Sequence of chain 1.D:
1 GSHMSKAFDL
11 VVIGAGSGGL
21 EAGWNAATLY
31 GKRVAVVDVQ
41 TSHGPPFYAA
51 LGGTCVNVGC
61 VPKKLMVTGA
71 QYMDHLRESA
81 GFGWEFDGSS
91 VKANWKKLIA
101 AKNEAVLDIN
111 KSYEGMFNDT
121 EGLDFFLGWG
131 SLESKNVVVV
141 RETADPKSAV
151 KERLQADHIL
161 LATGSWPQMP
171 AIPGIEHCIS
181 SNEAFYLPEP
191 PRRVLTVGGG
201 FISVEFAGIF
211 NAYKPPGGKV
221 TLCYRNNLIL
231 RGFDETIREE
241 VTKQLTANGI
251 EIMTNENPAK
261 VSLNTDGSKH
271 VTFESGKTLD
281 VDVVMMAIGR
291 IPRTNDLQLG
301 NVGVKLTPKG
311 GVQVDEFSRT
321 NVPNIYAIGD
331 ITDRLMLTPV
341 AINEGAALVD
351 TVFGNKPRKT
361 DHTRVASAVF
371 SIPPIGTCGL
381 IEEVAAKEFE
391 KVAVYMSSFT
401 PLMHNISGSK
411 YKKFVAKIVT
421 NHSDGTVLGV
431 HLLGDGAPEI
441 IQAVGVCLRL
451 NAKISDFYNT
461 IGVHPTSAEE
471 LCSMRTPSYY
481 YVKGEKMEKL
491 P

The small molecule below binds the protein below.
Small molecule (SMILES): CC1=Nc2ccc(Cl)cc2[C@H](c2ccc(C)cc2)N1CCCN(C)C

Binding-site contacts:
Ligand atom CAI contacts residue LEU20 of chain 1.D at 3.9 Å (hydrophobic).
Ligand atom NAV contacts residue GLU21 of chain 1.D at 2.4 Å (salt-bridge).
Ligand atom CAB contacts residue MET116 of chain 1.D at 3.4 Å (hydrophobic).
Ligand atom CAT contacts residue SER17 of chain 1.D at 3.4 Å.
Ligand atom CAE contacts residue MET116 of chain 1.D at 3.5 Å (hydrophobic).
Ligand atom CL1 contacts residue TYR113 of chain 1.D at 3.7 Å.
Ligand atom CAI contacts residue TYR113 of chain 1.D at 3.9 Å (hydrophobic).
Ligand atom CL1 contacts residue GLY52 of chain 1.D at 3.3 Å.
Ligand atom CAC contacts residue TRP24 of chain 1.D at 4.1 Å (hydrophobic).
Ligand atom CAR contacts residue TRP24 of chain 1.D at 4.2 Å (hydrophobic).
Ligand atom CAS contacts residue GLY16 of chain 1.D at 4.1 Å.
Ligand atom CAN contacts residue TRP24 of chain 1.D at 3.8 Å (hydrophobic).
Ligand atom CAA contacts residue TYR113 of chain 1.D at 3.9 Å (hydrophobic).
Ligand atom CL1 contacts residue GLY16 of chain 1.D at 4.1 Å.
Ligand atom CL1 contacts residue LEU20 of chain 1.D at 3.7 Å.
Ligand atom CAA contacts residue MET116 of chain 1.D at 3.8 Å (hydrophobic).
Ligand atom CAS contacts residue LEU20 of chain 1.D at 4.2 Å (hydrophobic).
Ligand atom CAB contacts residue TYR113 of chain 1.D at 3.6 Å (hydrophobic).
Ligand atom CAS contacts residue ILE342 of chain 1.D at 4.0 Å (hydrophobic).
Ligand atom CAW contacts residue TRP24 of chain 1.D at 4.2 Å (hydrophobic).
Ligand atom CAE contacts residue TYR113 of chain 1.D at 3.5 Å (hydrophobic).
Ligand atom CAJ contacts residue LEU20 of chain 1.D at 3.9 Å (hydrophobic).
Ligand atom CAG contacts residue TRP24 of chain 1.D at 3.6 Å (hydrophobic).
Ligand atom CAT contacts residue ILE342 of chain 1.D at 3.8 Å (hydrophobic).
Ligand atom CL1 contacts residue SER17 of chain 1.D at 4.1 Å.
Ligand atom CAD contacts residue LEU20 of chain 1.D at 4.0 Å (hydrophobic).
Ligand atom CAX contacts residue GLU21 of chain 1.D at 3.3 Å.
Ligand atom CAA contacts residue LEU123 of chain 1.D at 4.0 Å (hydrophobic).
Ligand atom CAT contacts residue GLU21 of chain 1.D at 3.4 Å.
Ligand atom CAA contacts residue PHE117 of chain 1.D at 3.4 Å (hydrophobic).
Ligand atom CAS contacts residue SER17 of chain 1.D at 3.1 Å.
Ligand atom CAJ contacts residue TYR113 of chain 1.D at 3.4 Å (hydrophobic).
Ligand atom CAU contacts residue GLU21 of chain 1.D at 3.4 Å.
Ligand atom CAG contacts residue LEU20 of chain 1.D at 3.8 Å (hydrophobic).
Ligand atom CAC contacts residue MET116 of chain 1.D at 4.1 Å (hydrophobic).
Ligand atom CAW contacts residue GLU21 of chain 1.D at 3.3 Å.
Ligand atom CAP contacts residue TRP24 of chain 1.D at 4.2 Å (hydrophobic).
Ligand atom CAX contacts residue TRP24 of chain 1.D at 3.3 Å (hydrophobic).
Ligand atom CL1 contacts residue VAL56 of chain 1.D at 3.9 Å.
Ligand atom CAD contacts residue TRP24 of chain 1.D at 3.6 Å (hydrophobic).